Sequence of chain 1.B:
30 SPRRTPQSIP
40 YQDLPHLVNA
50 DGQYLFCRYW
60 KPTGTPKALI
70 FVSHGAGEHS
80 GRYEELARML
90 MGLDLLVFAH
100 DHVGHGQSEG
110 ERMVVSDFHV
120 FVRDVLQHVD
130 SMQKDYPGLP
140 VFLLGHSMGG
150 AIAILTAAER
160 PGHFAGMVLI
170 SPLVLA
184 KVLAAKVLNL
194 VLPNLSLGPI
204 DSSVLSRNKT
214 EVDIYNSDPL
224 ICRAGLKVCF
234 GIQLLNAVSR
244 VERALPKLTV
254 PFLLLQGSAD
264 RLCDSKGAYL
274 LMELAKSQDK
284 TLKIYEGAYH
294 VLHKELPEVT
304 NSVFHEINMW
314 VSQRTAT

A small-molecule ligand and the protein it binds are described below.
Small molecule (SMILES): O=C(ON1C(=O)CCC1=O)N1C[C@@H]2C(c3ccn(-c4ccc(F)cc4)n3)[C@@H]2C1

Binding-site contacts:
Ligand atom C15 contacts residue MET147 of chain 1.B at 3.4 Å (hydrophobic).
Ligand atom O1 contacts residue SER146 of chain 1.B at 2.3 Å (h-bond).
Ligand atom N3 contacts residue ALA75 of chain 1.B at 4.3 Å.
Ligand atom F1 contacts residue ALA175 of chain 1.B at 4.3 Å.
Ligand atom N1 contacts residue LEU237 of chain 1.B at 3.8 Å.
Ligand atom N1 contacts residue LEU229 of chain 1.B at 4.4 Å.
Ligand atom C6 contacts residue LEU229 of chain 1.B at 4.5 Å (hydrophobic).
Ligand atom N1 contacts residue LEU172 of chain 1.B at 4.4 Å.
Ligand atom C8 contacts residue LEU172 of chain 1.B at 3.6 Å (hydrophobic).
Ligand atom C13 contacts residue CYS266 of chain 1.B at 4.2 Å (hydrophobic).
Ligand atom C3 contacts residue LEU238 of chain 1.B at 3.9 Å (hydrophobic).
Ligand atom C8 contacts residue LEU237 of chain 1.B at 3.6 Å (hydrophobic).
Ligand atom C13 contacts residue HIS293 of chain 1.B at 4.0 Å.
Ligand atom C7 contacts residue LEU237 of chain 1.B at 3.4 Å (hydrophobic).
Ligand atom C15 contacts residue ALA75 of chain 1.B at 4.0 Å (hydrophobic).
Ligand atom C13 contacts residue LEU265 of chain 1.B at 3.8 Å (hydrophobic).
Ligand atom C1 contacts residue LEU229 of chain 1.B at 4.0 Å (hydrophobic).
Ligand atom C13 contacts residue SER146 of chain 1.B at 3.0 Å.
Ligand atom C14 contacts residue SER146 of chain 1.B at 3.8 Å.
Ligand atom C4 contacts residue LEU238 of chain 1.B at 3.4 Å (hydrophobic).
Ligand atom C12 contacts residue SER146 of chain 1.B at 4.4 Å.
Ligand atom N3 contacts residue HIS293 of chain 1.B at 4.3 Å.
Ligand atom C15 contacts residue HIS293 of chain 1.B at 4.0 Å.
Ligand atom C15 contacts residue SER146 of chain 1.B at 1.5 Å.
Ligand atom O1 contacts residue ALA75 of chain 1.B at 2.9 Å (h-bond).
Ligand atom N2 contacts residue LEU229 of chain 1.B at 4.1 Å.
Ligand atom C14 contacts residue ALA75 of chain 1.B at 3.5 Å (hydrophobic).
Ligand atom C5 contacts residue LEU237 of chain 1.B at 4.3 Å (hydrophobic).
Ligand atom C12 contacts residue LEU265 of chain 1.B at 3.6 Å (hydrophobic).
Ligand atom C7 contacts residue LEU172 of chain 1.B at 3.3 Å (hydrophobic).
Ligand atom C10 contacts residue LEU265 of chain 1.B at 4.4 Å (hydrophobic).
Ligand atom C5 contacts residue LEU238 of chain 1.B at 4.5 Å (hydrophobic).
Ligand atom C4 contacts residue ALA175 of chain 1.B at 4.0 Å (hydrophobic).
Ligand atom O1 contacts residue GLY74 of chain 1.B at 3.7 Å.
Ligand atom F1 contacts residue LEU238 of chain 1.B at 3.5 Å.
Ligand atom C9 contacts residue LEU237 of chain 1.B at 4.1 Å (hydrophobic).
Ligand atom N3 contacts residue SER146 of chain 1.B at 2.5 Å (h-bond).
Ligand atom N2 contacts residue LEU237 of chain 1.B at 4.2 Å.
Ligand atom O1 contacts residue MET147 of chain 1.B at 3.0 Å (h-bond).